A small-molecule ligand and the protein it binds are described below.
Small molecule (SMILES): CC(=O)N[C@@H]1[C@@H](O)[C@H](O)[C@@H](CO)O[C@H]1O

Binding-site contacts:
Ligand atom O5 contacts residue ASN367 of chain 3.A at 2.4 Å (h-bond).
Ligand atom N2 contacts residue SER368 of chain 3.A at 3.1 Å (h-bond).
Ligand atom O7 contacts residue ASN367 of chain 3.A at 3.9 Å.
Ligand atom C3 contacts residue ASN367 of chain 3.A at 3.6 Å.
Ligand atom C7 contacts residue NAG1 of chain 3.H at 4.1 Å.
Ligand atom O4 contacts residue NAG2 of chain 3.H at 4.2 Å.
Ligand atom C1 contacts residue ASN367 of chain 3.A at 1.4 Å.
Ligand atom C6 contacts residue NAG2 of chain 3.H at 4.4 Å.
Ligand atom C7 contacts residue ASN367 of chain 3.A at 3.6 Å.
Ligand atom C2 contacts residue SER368 of chain 3.A at 4.2 Å.
Ligand atom C1 contacts residue SER368 of chain 3.A at 4.1 Å.
Ligand atom O3 contacts residue NAG1 of chain 3.H at 4.4 Å.
Ligand atom C8 contacts residue NAG1 of chain 3.H at 4.1 Å.
Ligand atom C5 contacts residue ASN367 of chain 3.A at 3.6 Å.
Ligand atom O7 contacts residue NAG1 of chain 3.H at 3.0 Å (h-bond).
Ligand atom C8 contacts residue THR376 of chain 3.A at 3.8 Å.
Ligand atom C7 contacts residue SER368 of chain 3.A at 3.8 Å.
Ligand atom C8 contacts residue SER368 of chain 3.A at 3.2 Å.
Ligand atom C4 contacts residue ASN367 of chain 3.A at 4.1 Å.
Ligand atom N2 contacts residue ASN367 of chain 3.A at 2.7 Å (h-bond).
Ligand atom C8 contacts residue SER369 of chain 3.A at 4.0 Å.
Ligand atom C2 contacts residue ASN367 of chain 3.A at 2.3 Å.
Ligand atom C4 contacts residue NAG2 of chain 3.H at 4.4 Å.

Sequence of chain 3.A:
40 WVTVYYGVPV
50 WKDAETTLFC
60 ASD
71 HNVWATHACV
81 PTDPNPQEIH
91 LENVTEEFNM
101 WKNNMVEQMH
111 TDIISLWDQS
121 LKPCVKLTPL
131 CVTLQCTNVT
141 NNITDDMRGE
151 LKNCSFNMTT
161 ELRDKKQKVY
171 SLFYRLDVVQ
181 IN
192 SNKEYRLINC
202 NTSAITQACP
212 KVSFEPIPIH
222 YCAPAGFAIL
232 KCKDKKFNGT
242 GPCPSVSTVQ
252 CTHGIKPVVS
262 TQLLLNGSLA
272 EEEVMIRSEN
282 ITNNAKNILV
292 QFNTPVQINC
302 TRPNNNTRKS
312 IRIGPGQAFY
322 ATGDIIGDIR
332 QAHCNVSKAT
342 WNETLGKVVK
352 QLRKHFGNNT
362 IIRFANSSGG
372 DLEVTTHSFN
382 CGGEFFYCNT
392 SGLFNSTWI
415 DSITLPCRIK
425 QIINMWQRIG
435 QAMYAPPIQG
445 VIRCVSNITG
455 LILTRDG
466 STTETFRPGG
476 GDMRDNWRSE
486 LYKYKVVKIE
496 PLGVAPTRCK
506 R